Binding-site contacts:
Ligand atom C4 contacts residue PHE77 of chain 1.B at 3.4 Å (hydrophobic).
Ligand atom C17 contacts residue TYR213 of chain 1.C at 3.4 Å (hydrophobic).
Ligand atom C5 contacts residue PHE77 of chain 1.B at 3.4 Å (hydrophobic).
Ligand atom C5 contacts residue THR210 of chain 1.C at 3.9 Å.
Ligand atom C11 contacts residue PHE77 of chain 1.B at 3.6 Å (hydrophobic).
Ligand atom C16 contacts residue SER162 of chain 1.C at 3.7 Å.
Ligand atom N1 contacts residue THR210 of chain 1.C at 3.7 Å.
Ligand atom C2 contacts residue PHE77 of chain 1.B at 3.5 Å (hydrophobic).
Ligand atom C8 contacts residue SER209 of chain 1.C at 3.4 Å.
Ligand atom C15 contacts residue TYR213 of chain 1.C at 3.6 Å (hydrophobic).
Ligand atom C2 contacts residue MET57 of chain 1.B at 3.3 Å (hydrophobic).
Ligand atom C3 contacts residue ALA79 of chain 1.B at 3.2 Å (hydrophobic).
Ligand atom C9 contacts residue SER209 of chain 1.C at 3.3 Å.
Ligand atom C contacts residue ASP56 of chain 1.B at 3.7 Å.
Ligand atom C14 contacts residue TYR163 of chain 1.C at 3.3 Å (hydrophobic).
Ligand atom C5 contacts residue THR142 of chain 1.B at 3.8 Å.
Ligand atom C10 contacts residue TYR58 of chain 1.B at 3.8 Å (hydrophobic).
Ligand atom C7 contacts residue THR210 of chain 1.C at 3.5 Å.
Ligand atom BR contacts residue ILE206 of chain 1.C at 3.6 Å.
Ligand atom O2 contacts residue PHE77 of chain 1.B at 2.9 Å.
Ligand atom BR contacts residue HIS105 of chain 1.C at 3.8 Å.
Ligand atom N2 contacts residue PHE77 of chain 1.B at 3.4 Å.
Ligand atom C2 contacts residue TYR58 of chain 1.B at 3.2 Å (hydrophobic).
Ligand atom C6 contacts residue THR210 of chain 1.C at 3.7 Å.
Ligand atom C10 contacts residue THR208 of chain 1.C at 3.8 Å.
Ligand atom O1 contacts residue PHE77 of chain 1.B at 2.7 Å (h-bond).
Ligand atom O contacts residue THR210 of chain 1.C at 3.6 Å.
Ligand atom C16 contacts residue TYR213 of chain 1.C at 3.2 Å (hydrophobic).
Ligand atom C13 contacts residue THR210 of chain 1.C at 3.7 Å.
Ligand atom C3 contacts residue ASP56 of chain 1.B at 3.5 Å.
Ligand atom O1 contacts residue THR142 of chain 1.B at 2.9 Å (h-bond).
Ligand atom N2 contacts residue TYR163 of chain 1.C at 3.3 Å (h-bond).
Ligand atom C15 contacts residue TYR163 of chain 1.C at 3.1 Å (hydrophobic).
Ligand atom C contacts residue SER209 of chain 1.C at 3.0 Å.
Ligand atom BR contacts residue THR208 of chain 1.C at 3.8 Å.
Ligand atom C2 contacts residue ASP56 of chain 1.B at 3.6 Å.
Ligand atom C16 contacts residue TYR163 of chain 1.C at 3.1 Å (hydrophobic).
Ligand atom C14 contacts residue PHE77 of chain 1.B at 3.6 Å (hydrophobic).
Ligand atom N2 contacts residue THR142 of chain 1.B at 3.0 Å (h-bond).
Ligand atom C4 contacts residue THR142 of chain 1.B at 3.5 Å.

Sequence of chain 1.B:
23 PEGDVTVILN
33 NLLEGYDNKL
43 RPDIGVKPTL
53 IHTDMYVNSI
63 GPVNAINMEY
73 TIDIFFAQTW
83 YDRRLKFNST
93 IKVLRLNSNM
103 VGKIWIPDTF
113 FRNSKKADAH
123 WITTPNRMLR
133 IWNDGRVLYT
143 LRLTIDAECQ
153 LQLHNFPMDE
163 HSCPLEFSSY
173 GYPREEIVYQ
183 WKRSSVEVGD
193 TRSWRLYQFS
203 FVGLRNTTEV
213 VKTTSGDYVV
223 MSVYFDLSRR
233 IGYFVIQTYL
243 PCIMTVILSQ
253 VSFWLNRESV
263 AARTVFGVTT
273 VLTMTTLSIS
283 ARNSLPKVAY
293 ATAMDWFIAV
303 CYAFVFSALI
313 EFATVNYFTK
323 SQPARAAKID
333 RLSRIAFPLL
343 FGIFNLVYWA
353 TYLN

The protein below binds the small molecule below.
Small molecule (SMILES): CC(C)(C)OC(=O)c1ncn2c1[C@@H]1CCCN1C(=O)c1c(Br)cccc1-2

Sequence of chain 1.C:
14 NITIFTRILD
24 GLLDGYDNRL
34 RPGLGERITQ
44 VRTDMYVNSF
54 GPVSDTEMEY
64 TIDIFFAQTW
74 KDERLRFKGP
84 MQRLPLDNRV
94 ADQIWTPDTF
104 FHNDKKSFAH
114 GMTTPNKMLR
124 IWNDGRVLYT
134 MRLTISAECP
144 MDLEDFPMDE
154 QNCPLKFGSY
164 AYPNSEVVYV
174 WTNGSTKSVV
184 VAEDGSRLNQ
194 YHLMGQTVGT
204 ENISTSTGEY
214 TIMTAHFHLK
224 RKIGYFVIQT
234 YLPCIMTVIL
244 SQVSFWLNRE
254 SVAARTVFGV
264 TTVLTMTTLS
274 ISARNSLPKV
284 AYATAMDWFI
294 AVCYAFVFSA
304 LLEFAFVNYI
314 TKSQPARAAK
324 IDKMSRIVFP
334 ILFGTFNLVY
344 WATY